This protein binds this small molecule.
Small molecule (SMILES): OC[C@H]1O[C@H](O)[C@H](O)[C@@H](O)[C@H]1O

Sequence of chain 1.G:
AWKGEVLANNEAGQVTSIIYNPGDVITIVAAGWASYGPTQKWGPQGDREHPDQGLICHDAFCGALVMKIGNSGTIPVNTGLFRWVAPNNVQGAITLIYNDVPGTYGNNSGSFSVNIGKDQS

Binding-site contacts:
Ligand atom O3 contacts residue THR104 of chain 1.G at 3.2 Å (h-bond).
Ligand atom C4 contacts residue CA1 of chain 1.Z at 3.3 Å.
Ligand atom O6 contacts residue CYS62 of chain 1.G at 4.4 Å.
Ligand atom C3 contacts residue THR104 of chain 1.G at 4.0 Å.
Ligand atom C6 contacts residue GLN53 of chain 1.G at 3.8 Å.
Ligand atom O2 contacts residue ASN107 of chain 1.G at 3.1 Å (h-bond).
Ligand atom C3 contacts residue ASN107 of chain 1.G at 4.1 Å.
Ligand atom O2 contacts residue GLY37 of chain 1.G at 4.2 Å.
Ligand atom O2 contacts residue TYR36 of chain 1.G at 4.0 Å.
Ligand atom C4 contacts residue ASP100 of chain 1.G at 3.5 Å.
Ligand atom O3 contacts residue CA1 of chain 1.Z at 2.4 Å.
Ligand atom C2 contacts residue ASN107 of chain 1.G at 4.0 Å.
Ligand atom C2 contacts residue TYR36 of chain 1.G at 3.5 Å (hydrophobic).
Ligand atom C4 contacts residue THR104 of chain 1.G at 3.3 Å.
Ligand atom O6 contacts residue VAL101 of chain 1.G at 4.0 Å.
Ligand atom C4 contacts residue TYR36 of chain 1.G at 4.0 Å (hydrophobic).
Ligand atom C2 contacts residue CA1 of chain 1.Z at 3.9 Å.
Ligand atom C3 contacts residue TYR36 of chain 1.G at 3.8 Å (hydrophobic).
Ligand atom O4 contacts residue THR104 of chain 1.G at 3.3 Å (h-bond).
Ligand atom C5 contacts residue ASP100 of chain 1.G at 4.0 Å.
Ligand atom C6 contacts residue HIS50 of chain 1.G at 3.6 Å.
Ligand atom O6 contacts residue PRO51 of chain 1.G at 4.3 Å.
Ligand atom O4 contacts residue TYR36 of chain 1.G at 3.0 Å (h-bond).
Ligand atom C5 contacts residue THR104 of chain 1.G at 4.4 Å.
Ligand atom O4 contacts residue CA1 of chain 1.Z at 2.3 Å.
Ligand atom O4 contacts residue ASN108 of chain 1.G at 4.4 Å.
Ligand atom C5 contacts residue HIS50 of chain 1.G at 4.2 Å.
Ligand atom O5 contacts residue HIS50 of chain 1.G at 3.5 Å (h-bond).
Ligand atom C6 contacts residue VAL101 of chain 1.G at 3.5 Å (hydrophobic).
Ligand atom O3 contacts residue ASN107 of chain 1.G at 2.9 Å (h-bond).
Ligand atom C6 contacts residue CYS62 of chain 1.G at 4.1 Å (hydrophobic).
Ligand atom C5 contacts residue GLN53 of chain 1.G at 4.1 Å.
Ligand atom O3 contacts residue TYR36 of chain 1.G at 3.4 Å (h-bond).
Ligand atom O6 contacts residue GLN53 of chain 1.G at 2.8 Å (h-bond).
Ligand atom O6 contacts residue HIS50 of chain 1.G at 2.6 Å (h-bond).
Ligand atom C1 contacts residue TYR36 of chain 1.G at 4.1 Å (hydrophobic).
Ligand atom C3 contacts residue CA1 of chain 1.Z at 3.3 Å.
Ligand atom O4 contacts residue ASP100 of chain 1.G at 2.6 Å (salt-bridge).
Ligand atom C6 contacts residue ASP100 of chain 1.G at 3.4 Å.
Ligand atom O5 contacts residue TYR36 of chain 1.G at 3.5 Å.